Binding-site contacts:
Ligand atom C6 contacts residue SER59 of chain 1.C at 4.2 Å.
Ligand atom C5 contacts residue TRP103 of chain 1.C at 4.1 Å (hydrophobic).
Ligand atom C7 contacts residue ASN63 of chain 1.C at 3.6 Å.
Ligand atom C2 contacts residue ASN63 of chain 1.C at 2.5 Å.
Ligand atom C6 contacts residue TRP103 of chain 1.C at 4.1 Å (hydrophobic).
Ligand atom C7 contacts residue HIS64 of chain 1.C at 4.1 Å.
Ligand atom C3 contacts residue ASN63 of chain 1.C at 3.8 Å.
Ligand atom C1 contacts residue SER59 of chain 1.C at 3.8 Å.
Ligand atom O5 contacts residue SER59 of chain 1.C at 3.9 Å.
Ligand atom N2 contacts residue ASN63 of chain 1.C at 2.9 Å (h-bond).
Ligand atom O4 contacts residue TRP103 of chain 1.C at 3.2 Å.
Ligand atom C1 contacts residue ASN63 of chain 1.C at 1.4 Å.
Ligand atom N2 contacts residue HIS64 of chain 1.C at 4.1 Å.
Ligand atom C5 contacts residue ASN63 of chain 1.C at 3.7 Å.
Ligand atom C5 contacts residue SER59 of chain 1.C at 3.7 Å.
Ligand atom C4 contacts residue ASN63 of chain 1.C at 4.2 Å.
Ligand atom O7 contacts residue ASN63 of chain 1.C at 4.1 Å.
Ligand atom O7 contacts residue HIS64 of chain 1.C at 3.1 Å.
Ligand atom O7 contacts residue TRP60 of chain 1.C at 4.3 Å.
Ligand atom C4 contacts residue TRP103 of chain 1.C at 4.1 Å (hydrophobic).
Ligand atom C8 contacts residue ASN63 of chain 1.C at 4.0 Å.
Ligand atom O5 contacts residue ASN63 of chain 1.C at 2.4 Å (h-bond).

A small-molecule ligand and the protein it binds are described below.
Small molecule (SMILES): CC(=O)N[C@@H]1[C@@H](O)[C@H](O)[C@@H](CO)O[C@H]1O

Sequence of chain 1.C:
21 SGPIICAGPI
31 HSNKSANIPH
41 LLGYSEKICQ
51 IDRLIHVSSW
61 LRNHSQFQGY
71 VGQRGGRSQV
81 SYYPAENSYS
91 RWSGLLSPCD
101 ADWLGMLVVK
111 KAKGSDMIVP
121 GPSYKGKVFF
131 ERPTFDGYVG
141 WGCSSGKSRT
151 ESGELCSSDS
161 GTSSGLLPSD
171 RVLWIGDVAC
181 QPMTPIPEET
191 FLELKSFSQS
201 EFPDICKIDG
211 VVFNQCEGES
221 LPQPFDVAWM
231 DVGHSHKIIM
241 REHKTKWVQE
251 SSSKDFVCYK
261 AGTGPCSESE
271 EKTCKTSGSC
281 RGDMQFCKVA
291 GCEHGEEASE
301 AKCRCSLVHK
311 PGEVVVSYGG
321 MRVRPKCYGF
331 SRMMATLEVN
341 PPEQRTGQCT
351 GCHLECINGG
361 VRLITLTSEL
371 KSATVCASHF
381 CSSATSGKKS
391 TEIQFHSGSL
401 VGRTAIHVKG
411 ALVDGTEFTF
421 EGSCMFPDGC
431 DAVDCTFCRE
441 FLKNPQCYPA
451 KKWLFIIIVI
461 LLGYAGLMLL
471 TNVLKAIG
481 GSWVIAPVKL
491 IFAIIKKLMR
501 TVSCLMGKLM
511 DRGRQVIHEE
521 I